Sequence of chain 1.A:
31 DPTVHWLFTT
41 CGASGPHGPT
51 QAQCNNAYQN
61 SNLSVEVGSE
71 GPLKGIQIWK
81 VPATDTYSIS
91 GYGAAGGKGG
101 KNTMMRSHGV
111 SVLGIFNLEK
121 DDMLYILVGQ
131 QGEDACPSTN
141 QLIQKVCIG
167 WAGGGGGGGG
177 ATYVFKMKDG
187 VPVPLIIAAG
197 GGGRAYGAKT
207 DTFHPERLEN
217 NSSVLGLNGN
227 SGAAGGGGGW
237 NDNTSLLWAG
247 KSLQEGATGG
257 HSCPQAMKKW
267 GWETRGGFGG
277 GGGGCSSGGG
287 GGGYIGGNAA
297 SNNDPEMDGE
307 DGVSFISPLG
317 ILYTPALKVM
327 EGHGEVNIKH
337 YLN

Binding-site contacts:
Ligand atom N2 contacts residue SER219 of chain 1.A at 3.9 Å.
Ligand atom N2 contacts residue ASN217 of chain 1.A at 3.1 Å (h-bond).
Ligand atom C2 contacts residue ASN217 of chain 1.A at 3.4 Å.
Ligand atom C7 contacts residue VAL220 of chain 1.A at 4.3 Å (hydrophobic).
Ligand atom C7 contacts residue ASN217 of chain 1.A at 4.2 Å.
Ligand atom C1 contacts residue ASN217 of chain 1.A at 2.7 Å.
Ligand atom O5 contacts residue ASN217 of chain 1.A at 3.6 Å.
Ligand atom O7 contacts residue SER219 of chain 1.A at 3.9 Å.
Ligand atom C8 contacts residue SER219 of chain 1.A at 3.3 Å.
Ligand atom C7 contacts residue SER219 of chain 1.A at 3.8 Å.
Ligand atom C8 contacts residue VAL220 of chain 1.A at 3.7 Å (hydrophobic).
Ligand atom C2 contacts residue SER219 of chain 1.A at 4.2 Å.
Ligand atom C1 contacts residue SER219 of chain 1.A at 3.7 Å.
Ligand atom C5 contacts residue ASN217 of chain 1.A at 4.2 Å.
Ligand atom C3 contacts residue ASN217 of chain 1.A at 4.0 Å.
Ligand atom N2 contacts residue VAL220 of chain 1.A at 3.9 Å.

This protein binds this small molecule.
Small molecule (SMILES): CC(=O)N[C@@H]1[C@@H](O)[C@H](O)[C@@H](CO)O[C@H]1O